Binding-site contacts:
Ligand atom C2 contacts residue HIS171 of chain 2.A at 3.9 Å.
Ligand atom O4 contacts residue ASP264 of chain 2.A at 3.5 Å (salt-bridge).
Ligand atom C5' contacts residue LEU267 of chain 2.A at 3.5 Å (hydrophobic).
Ligand atom C5' contacts residue LEU268 of chain 2.A at 3.9 Å (hydrophobic).
Ligand atom O5 contacts residue HIS171 of chain 2.A at 3.3 Å.
Ligand atom C6 contacts residue GLU241 of chain 2.A at 3.5 Å.
Ligand atom C6 contacts residue TRP238 of chain 2.A at 3.3 Å (hydrophobic).
Ligand atom C2' contacts residue LEU267 of chain 2.A at 3.9 Å (hydrophobic).
Ligand atom C6' contacts residue PRO172 of chain 2.A at 3.5 Å (hydrophobic).
Ligand atom C5 contacts residue HIS171 of chain 2.A at 4.1 Å.
Ligand atom C6 contacts residue HIS171 of chain 2.A at 4.2 Å.
Ligand atom C6 contacts residue THR183 of chain 2.A at 3.3 Å.
Ligand atom C3' contacts residue HIS171 of chain 2.A at 4.1 Å.
Ligand atom C6' contacts residue ASP264 of chain 2.A at 3.8 Å.
Ligand atom O6 contacts residue THR183 of chain 2.A at 2.6 Å (h-bond).
Ligand atom C1 contacts residue HIS171 of chain 2.A at 3.9 Å.
Ligand atom C3 contacts residue TRP238 of chain 2.A at 3.8 Å (hydrophobic).
Ligand atom C3' contacts residue GLY173 of chain 2.A at 3.8 Å.
Ligand atom O4 contacts residue HIS171 of chain 2.A at 3.2 Å.
Ligand atom C4' contacts residue HIS171 of chain 2.A at 3.5 Å.
Ligand atom C3' contacts residue LEU267 of chain 2.A at 4.2 Å (hydrophobic).
Ligand atom C6 contacts residue TYR202 of chain 2.A at 3.8 Å (hydrophobic).
Ligand atom O6 contacts residue TRP238 of chain 2.A at 3.2 Å (h-bond).
Ligand atom O1 contacts residue HIS171 of chain 2.A at 3.3 Å (h-bond).
Ligand atom C5 contacts residue GLU241 of chain 2.A at 4.2 Å.
Ligand atom O5 contacts residue LEU267 of chain 2.A at 4.0 Å.
Ligand atom C4' contacts residue LEU268 of chain 2.A at 3.9 Å (hydrophobic).
Ligand atom C6 contacts residue PHE174 of chain 2.A at 4.2 Å (hydrophobic).
Ligand atom C4' contacts residue PRO172 of chain 2.A at 3.9 Å (hydrophobic).
Ligand atom C5 contacts residue TRP238 of chain 2.A at 3.5 Å (hydrophobic).
Ligand atom C5' contacts residue PRO172 of chain 2.A at 4.1 Å (hydrophobic).
Ligand atom C4 contacts residue HIS171 of chain 2.A at 4.2 Å.
Ligand atom C5' contacts residue ASP264 of chain 2.A at 4.1 Å.
Ligand atom O6 contacts residue PHE174 of chain 2.A at 3.3 Å.
Ligand atom C4 contacts residue TRP238 of chain 2.A at 3.6 Å (hydrophobic).
Ligand atom C4 contacts residue GLU241 of chain 2.A at 3.7 Å.
Ligand atom C4' contacts residue GLY173 of chain 2.A at 3.8 Å.
Ligand atom N3 contacts residue TRP238 of chain 2.A at 4.2 Å.
Ligand atom O4 contacts residue GLU241 of chain 2.A at 2.8 Å (salt-bridge).
Ligand atom O5 contacts residue PHE174 of chain 2.A at 3.9 Å.

This small molecule binds to this protein.
Small molecule (SMILES): CCCCCCO[C@@H]1O[C@H](CO)[C@H](O)[C@H](N)[C@H]1O[C@@H]1O[C@@H](C)[C@@H](O)[C@@H](O)[C@@H]1O

Sequence of chain 2.A:
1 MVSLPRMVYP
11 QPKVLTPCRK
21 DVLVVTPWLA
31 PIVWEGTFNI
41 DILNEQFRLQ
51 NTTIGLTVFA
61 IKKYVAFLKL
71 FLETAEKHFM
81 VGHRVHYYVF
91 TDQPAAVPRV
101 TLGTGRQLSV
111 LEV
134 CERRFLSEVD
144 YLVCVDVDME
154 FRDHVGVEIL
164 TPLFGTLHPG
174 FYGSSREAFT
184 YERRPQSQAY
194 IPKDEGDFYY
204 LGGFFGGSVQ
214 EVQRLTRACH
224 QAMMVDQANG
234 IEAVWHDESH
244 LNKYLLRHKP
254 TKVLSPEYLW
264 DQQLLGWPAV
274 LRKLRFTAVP